This small molecule binds to this protein.
Small molecule (SMILES): CC(=O)N[C@H]1[C@H](O[C@H]2[C@H](O)[C@@H](NC(C)=O)CO[C@@H]2CO)O[C@H](CO)[C@@H](O[C@@H]2O[C@H](CO[C@H]3O[C@H](CO)[C@@H](O)[C@H](O)[C@@H]3O)[C@@H](O)[C@H](O[C@H]3O[C@H](CO)[C@@H](O)[C@H](O)[C@@H]3O)[C@@H]2O)[C@@H]1O

Binding-site contacts:
Ligand atom C4 contacts residue ASP338 of chain 59.E at 4.3 Å.
Ligand atom C7 contacts residue ASN388 of chain 59.E at 3.6 Å.
Ligand atom C1 contacts residue ARG358 of chain 59.E at 3.7 Å.
Ligand atom C3 contacts residue ASN388 of chain 59.E at 3.8 Å.
Ligand atom C8 contacts residue SER390 of chain 59.E at 3.3 Å.
Ligand atom C4 contacts residue TYR41 of chain 59.E at 3.9 Å (hydrophobic).
Ligand atom C6 contacts residue TYR41 of chain 59.E at 3.6 Å (hydrophobic).
Ligand atom C1 contacts residue ASN388 of chain 59.E at 1.4 Å.
Ligand atom O6 contacts residue HIS339 of chain 59.E at 3.9 Å.
Ligand atom C7 contacts residue SER390 of chain 59.E at 4.2 Å.
Ligand atom C7 contacts residue TYR41 of chain 59.E at 3.5 Å (hydrophobic).
Ligand atom N2 contacts residue ASN388 of chain 59.E at 2.9 Å (h-bond).
Ligand atom O6 contacts residue TYR386 of chain 59.E at 4.0 Å.
Ligand atom C3 contacts residue ASP338 of chain 59.E at 4.5 Å.
Ligand atom C4 contacts residue ASN388 of chain 59.E at 4.2 Å.
Ligand atom C7 contacts residue GLN39 of chain 59.E at 4.1 Å.
Ligand atom O5 contacts residue ASP338 of chain 59.E at 4.2 Å.
Ligand atom O7 contacts residue GLN39 of chain 59.E at 2.9 Å (h-bond).
Ligand atom O7 contacts residue TYR41 of chain 59.E at 3.3 Å (h-bond).
Ligand atom C5 contacts residue ASN388 of chain 59.E at 3.6 Å.
Ligand atom O6 contacts residue TYR41 of chain 59.E at 3.6 Å.
Ligand atom C8 contacts residue TYR41 of chain 59.E at 3.6 Å (hydrophobic).
Ligand atom O4 contacts residue ASP338 of chain 59.E at 4.2 Å.
Ligand atom O6 contacts residue ASP338 of chain 59.E at 2.9 Å (salt-bridge).
Ligand atom N2 contacts residue TYR41 of chain 59.E at 4.3 Å.
Ligand atom C2 contacts residue ARG358 of chain 59.E at 4.3 Å.
Ligand atom O5 contacts residue TYR41 of chain 59.E at 4.4 Å.
Ligand atom C2 contacts residue ASN388 of chain 59.E at 2.5 Å.
Ligand atom O5 contacts residue ASN388 of chain 59.E at 2.3 Å (h-bond).
Ligand atom C6 contacts residue ARG358 of chain 59.E at 4.4 Å.
Ligand atom C5 contacts residue TYR41 of chain 59.E at 3.4 Å (hydrophobic).
Ligand atom C6 contacts residue ASP338 of chain 59.E at 3.3 Å.
Ligand atom C5 contacts residue ASP338 of chain 59.E at 3.5 Å.
Ligand atom C1 contacts residue ASP338 of chain 59.E at 4.3 Å.
Ligand atom O6 contacts residue ARG358 of chain 59.E at 3.3 Å.
Ligand atom O5 contacts residue ARG358 of chain 59.E at 3.4 Å (salt-bridge).
Ligand atom C8 contacts residue GLU61 of chain 59.E at 3.3 Å.
Ligand atom O4 contacts residue TYR41 of chain 59.E at 3.5 Å (h-bond).
Ligand atom C3 contacts residue TYR41 of chain 59.E at 4.2 Å (hydrophobic).
Ligand atom O7 contacts residue ASN388 of chain 59.E at 3.9 Å.

Sequence of chain 59.E:
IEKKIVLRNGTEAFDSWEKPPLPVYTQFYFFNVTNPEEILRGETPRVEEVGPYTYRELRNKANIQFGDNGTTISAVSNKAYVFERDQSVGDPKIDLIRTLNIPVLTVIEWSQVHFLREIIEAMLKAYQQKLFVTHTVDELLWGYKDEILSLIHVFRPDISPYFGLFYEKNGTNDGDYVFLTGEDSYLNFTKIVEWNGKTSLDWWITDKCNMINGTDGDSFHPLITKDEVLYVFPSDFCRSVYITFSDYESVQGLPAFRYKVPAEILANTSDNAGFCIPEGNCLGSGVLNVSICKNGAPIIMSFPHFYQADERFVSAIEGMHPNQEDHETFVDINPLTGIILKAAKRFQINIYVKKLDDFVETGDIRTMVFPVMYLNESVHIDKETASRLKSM